A protein and the small-molecule ligand that binds it are described below.
Small molecule (SMILES): CC(=O)N[C@H]1[C@H](O[C@H]2[C@H](O)[C@@H](NC(C)=O)CO[C@H]2CO)O[C@H](CO)[C@@H](O)[C@@H]1O

Sequence of chain 1.A:
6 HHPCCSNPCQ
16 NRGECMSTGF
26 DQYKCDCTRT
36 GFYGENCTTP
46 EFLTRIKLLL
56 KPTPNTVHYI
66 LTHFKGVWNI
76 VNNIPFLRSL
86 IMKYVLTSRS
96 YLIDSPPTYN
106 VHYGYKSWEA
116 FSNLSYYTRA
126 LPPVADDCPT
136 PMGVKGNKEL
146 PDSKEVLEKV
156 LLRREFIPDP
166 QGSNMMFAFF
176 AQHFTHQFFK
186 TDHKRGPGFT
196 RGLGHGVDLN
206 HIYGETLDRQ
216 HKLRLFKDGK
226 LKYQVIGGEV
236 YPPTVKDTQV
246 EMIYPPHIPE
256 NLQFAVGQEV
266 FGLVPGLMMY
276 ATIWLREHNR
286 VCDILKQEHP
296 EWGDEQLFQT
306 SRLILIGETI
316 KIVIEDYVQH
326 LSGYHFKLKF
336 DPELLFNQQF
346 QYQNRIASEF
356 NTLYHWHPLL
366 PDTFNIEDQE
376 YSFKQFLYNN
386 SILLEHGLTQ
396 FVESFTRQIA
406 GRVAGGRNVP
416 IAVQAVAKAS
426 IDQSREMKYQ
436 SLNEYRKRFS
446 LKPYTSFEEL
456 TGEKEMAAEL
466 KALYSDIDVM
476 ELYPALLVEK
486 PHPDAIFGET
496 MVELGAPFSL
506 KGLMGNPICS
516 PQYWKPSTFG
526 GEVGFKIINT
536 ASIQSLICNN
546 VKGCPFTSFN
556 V

Binding-site contacts:
Ligand atom O3 contacts residue GLU40 of chain 1.A at 4.4 Å.
Ligand atom N2 contacts residue ASN41 of chain 1.A at 3.4 Å (h-bond).
Ligand atom O6 contacts residue TYR28 of chain 1.A at 4.3 Å.
Ligand atom C5 contacts residue ASN41 of chain 1.A at 2.9 Å.
Ligand atom C6 contacts residue TYR28 of chain 1.A at 3.1 Å (hydrophobic).
Ligand atom O5 contacts residue ASN41 of chain 1.A at 1.5 Å (h-bond).
Ligand atom C7 contacts residue ASN41 of chain 1.A at 4.0 Å.
Ligand atom C2 contacts residue GLU40 of chain 1.A at 4.1 Å.
Ligand atom N2 contacts residue GLU40 of chain 1.A at 3.2 Å (salt-bridge).
Ligand atom C3 contacts residue GLU40 of chain 1.A at 4.0 Å.
Ligand atom O7 contacts residue THR43 of chain 1.A at 4.5 Å.
Ligand atom O6 contacts residue PRO13 of chain 1.A at 4.2 Å.
Ligand atom C6 contacts residue PRO13 of chain 1.A at 3.6 Å (hydrophobic).
Ligand atom C8 contacts residue SER11 of chain 1.A at 4.1 Å.
Ligand atom C7 contacts residue GLU40 of chain 1.A at 4.0 Å.
Ligand atom C1 contacts residue ASN41 of chain 1.A at 1.4 Å.
Ligand atom O7 contacts residue ASN41 of chain 1.A at 4.0 Å.
Ligand atom C2 contacts residue ASN41 of chain 1.A at 2.8 Å.
Ligand atom C3 contacts residue ASN41 of chain 1.A at 3.7 Å.
Ligand atom C4 contacts residue ASN41 of chain 1.A at 3.8 Å.
Ligand atom C8 contacts residue GLU40 of chain 1.A at 3.9 Å.
Ligand atom C6 contacts residue ASN41 of chain 1.A at 3.8 Å.
Ligand atom O5 contacts residue TYR28 of chain 1.A at 3.6 Å (h-bond).
Ligand atom O6 contacts residue SER11 of chain 1.A at 4.5 Å.
Ligand atom C5 contacts residue TYR28 of chain 1.A at 3.9 Å (hydrophobic).